This protein binds this small molecule.
Small molecule (SMILES): CC(=O)N[C@@H]1[C@@H](O)[C@H](O)[C@@H](CO)O[C@H]1O

Binding-site contacts:
Ligand atom C7 contacts residue ASN126 of chain 1.A at 3.5 Å.
Ligand atom C8 contacts residue ASN126 of chain 1.A at 3.8 Å.
Ligand atom C3 contacts residue ASN126 of chain 1.A at 3.8 Å.
Ligand atom C4 contacts residue ASN126 of chain 1.A at 4.2 Å.
Ligand atom N2 contacts residue THR128 of chain 1.A at 4.4 Å.
Ligand atom C5 contacts residue ASN126 of chain 1.A at 3.7 Å.
Ligand atom C2 contacts residue ASN126 of chain 1.A at 2.4 Å.
Ligand atom N2 contacts residue ASN126 of chain 1.A at 2.9 Å (h-bond).
Ligand atom O5 contacts residue ASN126 of chain 1.A at 2.4 Å (h-bond).
Ligand atom C1 contacts residue ASN126 of chain 1.A at 1.4 Å.
Ligand atom O7 contacts residue ASN126 of chain 1.A at 4.4 Å.
Ligand atom C2 contacts residue THR128 of chain 1.A at 4.5 Å.
Ligand atom O5 contacts residue THR128 of chain 1.A at 4.2 Å.
Ligand atom C1 contacts residue THR128 of chain 1.A at 3.6 Å.

Sequence of chain 1.A:
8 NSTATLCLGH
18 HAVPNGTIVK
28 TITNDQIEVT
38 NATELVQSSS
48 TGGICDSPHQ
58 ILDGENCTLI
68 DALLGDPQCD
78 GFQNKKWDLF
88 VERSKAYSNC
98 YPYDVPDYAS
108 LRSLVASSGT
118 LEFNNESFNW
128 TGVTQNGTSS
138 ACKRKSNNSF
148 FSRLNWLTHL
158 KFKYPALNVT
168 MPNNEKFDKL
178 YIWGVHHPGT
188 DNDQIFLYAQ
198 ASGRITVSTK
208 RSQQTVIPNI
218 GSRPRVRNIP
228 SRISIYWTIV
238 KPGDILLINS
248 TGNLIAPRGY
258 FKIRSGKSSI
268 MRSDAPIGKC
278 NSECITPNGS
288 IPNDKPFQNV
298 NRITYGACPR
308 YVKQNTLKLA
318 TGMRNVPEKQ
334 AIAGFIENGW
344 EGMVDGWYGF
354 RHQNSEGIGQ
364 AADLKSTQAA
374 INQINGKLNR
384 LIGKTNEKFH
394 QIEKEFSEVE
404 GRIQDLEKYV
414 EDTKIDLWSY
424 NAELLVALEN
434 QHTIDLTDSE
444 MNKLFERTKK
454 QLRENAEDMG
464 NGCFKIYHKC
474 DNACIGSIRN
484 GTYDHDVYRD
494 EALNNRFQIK